Binding-site contacts:
Ligand atom CB2 contacts residue GLY27 of chain 1.A at 3.5 Å.
Ligand atom O4 contacts residue ALA132 of chain 1.A at 3.6 Å.
Ligand atom CA4 contacts residue ASP133 of chain 1.A at 3.5 Å.
Ligand atom O1 contacts residue GLY27 of chain 1.A at 3.5 Å (h-bond).
Ligand atom O5 contacts residue GLY152 of chain 1.A at 2.8 Å (h-bond).
Ligand atom N2 contacts residue GLY48 of chain 1.A at 2.9 Å (h-bond).
Ligand atom CW contacts residue ASP25 of chain 1.A at 3.6 Å.
Ligand atom N3 contacts residue GLY27 of chain 1.A at 3.0 Å (h-bond).
Ligand atom CA3 contacts residue GLY152 of chain 1.A at 3.4 Å.
Ligand atom OA contacts residue ASP129 of chain 1.A at 2.6 Å (salt-bridge).
Ligand atom O3 contacts residue GLY153 of chain 1.A at 3.3 Å.
Ligand atom NE2 contacts residue ASP134 of chain 1.A at 2.9 Å (salt-bridge).
Ligand atom CB4 contacts residue ARG8 of chain 1.A at 3.6 Å.
Ligand atom CG2 contacts residue ASP29 of chain 1.A at 3.2 Å.
Ligand atom OE1 contacts residue ASP133 of chain 1.A at 3.1 Å (salt-bridge).
Ligand atom CB2 contacts residue ASP129 of chain 1.A at 3.2 Å.
Ligand atom O4 contacts residue GLY131 of chain 1.A at 3.4 Å (h-bond).
Ligand atom N5 contacts residue GLY152 of chain 1.A at 3.0 Å (h-bond).
Ligand atom O1 contacts residue ASP29 of chain 1.A at 2.9 Å (salt-bridge).
Ligand atom NE5 contacts residue ARG8 of chain 1.A at 3.4 Å (salt-bridge).
Ligand atom CJ contacts residue GLY131 of chain 1.A at 3.4 Å.
Ligand atom OB contacts residue ASP25 of chain 1.A at 2.6 Å (salt-bridge).
Ligand atom CB contacts residue ASP29 of chain 1.A at 3.4 Å.
Ligand atom CZ contacts residue ASP25 of chain 1.A at 3.3 Å.
Ligand atom CG2 contacts residue ARG112 of chain 1.A at 3.6 Å.
Ligand atom O2 contacts residue GLY49 of chain 1.A at 3.5 Å.
Ligand atom OE1 contacts residue ASP134 of chain 1.A at 2.9 Å (salt-bridge).
Ligand atom CZ1 contacts residue ARG8 of chain 1.A at 3.6 Å.
Ligand atom OB contacts residue ASP129 of chain 1.A at 2.6 Å (salt-bridge).
Ligand atom N1 contacts residue GLY48 of chain 1.A at 2.9 Å (h-bond).
Ligand atom O4 contacts residue ASP133 of chain 1.A at 3.0 Å (salt-bridge).
Ligand atom O contacts residue VAL186 of chain 1.A at 3.5 Å.
Ligand atom NE2 contacts residue ILE151 of chain 1.A at 3.4 Å.
Ligand atom NH2 contacts residue VAL82 of chain 1.A at 2.8 Å.
Ligand atom CW contacts residue ASP129 of chain 1.A at 3.4 Å.
Ligand atom N4 contacts residue GLY131 of chain 1.A at 3.0 Å (h-bond).
Ligand atom C contacts residue GLY48 of chain 1.A at 3.5 Å.
Ligand atom CB4 contacts residue ASP133 of chain 1.A at 3.4 Å.
Ligand atom NH1 contacts residue ARG8 of chain 1.A at 3.1 Å (salt-bridge).
Ligand atom O1 contacts residue ALA28 of chain 1.A at 3.6 Å.

Sequence of chain 1.A:
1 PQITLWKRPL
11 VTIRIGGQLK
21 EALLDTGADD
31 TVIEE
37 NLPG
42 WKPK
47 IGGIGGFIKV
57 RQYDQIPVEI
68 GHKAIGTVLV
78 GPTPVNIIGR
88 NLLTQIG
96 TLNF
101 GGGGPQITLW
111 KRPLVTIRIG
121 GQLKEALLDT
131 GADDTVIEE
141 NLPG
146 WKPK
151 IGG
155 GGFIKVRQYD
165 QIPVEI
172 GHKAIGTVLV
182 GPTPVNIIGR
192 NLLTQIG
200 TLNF

A small-molecule ligand and the protein it binds are described below.
Small molecule (SMILES): [H]/N=C(\N)NCCC[C@H](NC(=O)[C@H](CCC(N)=O)NC(=O)[C@H](CCCC)CC(O)(O)[C@H](CCCC)NC(=O)[C@@H](NC(=O)[C@@H](NC(C)=O)[C@@H](C)O)[C@@H](C)CC)C(N)=O